Sequence of chain 1.A:
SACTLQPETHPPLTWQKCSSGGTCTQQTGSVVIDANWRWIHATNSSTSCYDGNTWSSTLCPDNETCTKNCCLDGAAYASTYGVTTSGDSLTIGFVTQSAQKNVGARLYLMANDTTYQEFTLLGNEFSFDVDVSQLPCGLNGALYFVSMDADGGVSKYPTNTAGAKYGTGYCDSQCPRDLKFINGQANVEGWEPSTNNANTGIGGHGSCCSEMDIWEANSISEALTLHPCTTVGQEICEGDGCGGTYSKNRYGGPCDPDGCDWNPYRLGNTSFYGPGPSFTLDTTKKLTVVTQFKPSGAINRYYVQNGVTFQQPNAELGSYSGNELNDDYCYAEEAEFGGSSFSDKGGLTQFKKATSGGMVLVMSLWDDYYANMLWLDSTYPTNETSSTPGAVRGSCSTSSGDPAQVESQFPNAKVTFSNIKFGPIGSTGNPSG

Binding-site contacts:
Ligand atom C1 contacts residue ASN113 of chain 1.A at 1.4 Å.
Ligand atom O7 contacts residue ASN113 of chain 1.A at 3.5 Å (h-bond).
Ligand atom C1 contacts residue THR116 of chain 1.A at 3.6 Å.
Ligand atom C1 contacts residue THR115 of chain 1.A at 4.1 Å.
Ligand atom O5 contacts residue THR116 of chain 1.A at 3.3 Å (h-bond).
Ligand atom C3 contacts residue ASN113 of chain 1.A at 3.8 Å.
Ligand atom C5 contacts residue THR116 of chain 1.A at 3.3 Å.
Ligand atom C8 contacts residue ASN113 of chain 1.A at 4.5 Å.
Ligand atom O5 contacts residue ASN113 of chain 1.A at 2.4 Å (h-bond).
Ligand atom C4 contacts residue ASN113 of chain 1.A at 4.2 Å.
Ligand atom C7 contacts residue ASN113 of chain 1.A at 3.4 Å.
Ligand atom C6 contacts residue THR116 of chain 1.A at 3.5 Å.
Ligand atom C2 contacts residue ASN113 of chain 1.A at 2.5 Å.
Ligand atom N2 contacts residue ASN113 of chain 1.A at 2.9 Å (h-bond).
Ligand atom C5 contacts residue ASN113 of chain 1.A at 3.6 Å.

This small molecule binds to this protein.
Small molecule (SMILES): CC(=O)N[C@@H]1[C@@H](O)[C@H](O)[C@@H](CO)O[C@H]1O